This small molecule binds to this protein.
Small molecule (SMILES): CC[C@H](C)[C@@H](C=O)NC(=O)[C@H](CCSC)NC(=O)[C@H](CC(=O)O)NC(=O)[C@H](CC(C)C)NC(=O)[C@H](CC(C)C)NC(=O)[C@H](CC(=O)O)NC(=O)[C@H](CC(=O)O)NC(=O)[C@@H](NC(=O)[C@H](C)N)C(C)C

Sequence of chain 1.B:
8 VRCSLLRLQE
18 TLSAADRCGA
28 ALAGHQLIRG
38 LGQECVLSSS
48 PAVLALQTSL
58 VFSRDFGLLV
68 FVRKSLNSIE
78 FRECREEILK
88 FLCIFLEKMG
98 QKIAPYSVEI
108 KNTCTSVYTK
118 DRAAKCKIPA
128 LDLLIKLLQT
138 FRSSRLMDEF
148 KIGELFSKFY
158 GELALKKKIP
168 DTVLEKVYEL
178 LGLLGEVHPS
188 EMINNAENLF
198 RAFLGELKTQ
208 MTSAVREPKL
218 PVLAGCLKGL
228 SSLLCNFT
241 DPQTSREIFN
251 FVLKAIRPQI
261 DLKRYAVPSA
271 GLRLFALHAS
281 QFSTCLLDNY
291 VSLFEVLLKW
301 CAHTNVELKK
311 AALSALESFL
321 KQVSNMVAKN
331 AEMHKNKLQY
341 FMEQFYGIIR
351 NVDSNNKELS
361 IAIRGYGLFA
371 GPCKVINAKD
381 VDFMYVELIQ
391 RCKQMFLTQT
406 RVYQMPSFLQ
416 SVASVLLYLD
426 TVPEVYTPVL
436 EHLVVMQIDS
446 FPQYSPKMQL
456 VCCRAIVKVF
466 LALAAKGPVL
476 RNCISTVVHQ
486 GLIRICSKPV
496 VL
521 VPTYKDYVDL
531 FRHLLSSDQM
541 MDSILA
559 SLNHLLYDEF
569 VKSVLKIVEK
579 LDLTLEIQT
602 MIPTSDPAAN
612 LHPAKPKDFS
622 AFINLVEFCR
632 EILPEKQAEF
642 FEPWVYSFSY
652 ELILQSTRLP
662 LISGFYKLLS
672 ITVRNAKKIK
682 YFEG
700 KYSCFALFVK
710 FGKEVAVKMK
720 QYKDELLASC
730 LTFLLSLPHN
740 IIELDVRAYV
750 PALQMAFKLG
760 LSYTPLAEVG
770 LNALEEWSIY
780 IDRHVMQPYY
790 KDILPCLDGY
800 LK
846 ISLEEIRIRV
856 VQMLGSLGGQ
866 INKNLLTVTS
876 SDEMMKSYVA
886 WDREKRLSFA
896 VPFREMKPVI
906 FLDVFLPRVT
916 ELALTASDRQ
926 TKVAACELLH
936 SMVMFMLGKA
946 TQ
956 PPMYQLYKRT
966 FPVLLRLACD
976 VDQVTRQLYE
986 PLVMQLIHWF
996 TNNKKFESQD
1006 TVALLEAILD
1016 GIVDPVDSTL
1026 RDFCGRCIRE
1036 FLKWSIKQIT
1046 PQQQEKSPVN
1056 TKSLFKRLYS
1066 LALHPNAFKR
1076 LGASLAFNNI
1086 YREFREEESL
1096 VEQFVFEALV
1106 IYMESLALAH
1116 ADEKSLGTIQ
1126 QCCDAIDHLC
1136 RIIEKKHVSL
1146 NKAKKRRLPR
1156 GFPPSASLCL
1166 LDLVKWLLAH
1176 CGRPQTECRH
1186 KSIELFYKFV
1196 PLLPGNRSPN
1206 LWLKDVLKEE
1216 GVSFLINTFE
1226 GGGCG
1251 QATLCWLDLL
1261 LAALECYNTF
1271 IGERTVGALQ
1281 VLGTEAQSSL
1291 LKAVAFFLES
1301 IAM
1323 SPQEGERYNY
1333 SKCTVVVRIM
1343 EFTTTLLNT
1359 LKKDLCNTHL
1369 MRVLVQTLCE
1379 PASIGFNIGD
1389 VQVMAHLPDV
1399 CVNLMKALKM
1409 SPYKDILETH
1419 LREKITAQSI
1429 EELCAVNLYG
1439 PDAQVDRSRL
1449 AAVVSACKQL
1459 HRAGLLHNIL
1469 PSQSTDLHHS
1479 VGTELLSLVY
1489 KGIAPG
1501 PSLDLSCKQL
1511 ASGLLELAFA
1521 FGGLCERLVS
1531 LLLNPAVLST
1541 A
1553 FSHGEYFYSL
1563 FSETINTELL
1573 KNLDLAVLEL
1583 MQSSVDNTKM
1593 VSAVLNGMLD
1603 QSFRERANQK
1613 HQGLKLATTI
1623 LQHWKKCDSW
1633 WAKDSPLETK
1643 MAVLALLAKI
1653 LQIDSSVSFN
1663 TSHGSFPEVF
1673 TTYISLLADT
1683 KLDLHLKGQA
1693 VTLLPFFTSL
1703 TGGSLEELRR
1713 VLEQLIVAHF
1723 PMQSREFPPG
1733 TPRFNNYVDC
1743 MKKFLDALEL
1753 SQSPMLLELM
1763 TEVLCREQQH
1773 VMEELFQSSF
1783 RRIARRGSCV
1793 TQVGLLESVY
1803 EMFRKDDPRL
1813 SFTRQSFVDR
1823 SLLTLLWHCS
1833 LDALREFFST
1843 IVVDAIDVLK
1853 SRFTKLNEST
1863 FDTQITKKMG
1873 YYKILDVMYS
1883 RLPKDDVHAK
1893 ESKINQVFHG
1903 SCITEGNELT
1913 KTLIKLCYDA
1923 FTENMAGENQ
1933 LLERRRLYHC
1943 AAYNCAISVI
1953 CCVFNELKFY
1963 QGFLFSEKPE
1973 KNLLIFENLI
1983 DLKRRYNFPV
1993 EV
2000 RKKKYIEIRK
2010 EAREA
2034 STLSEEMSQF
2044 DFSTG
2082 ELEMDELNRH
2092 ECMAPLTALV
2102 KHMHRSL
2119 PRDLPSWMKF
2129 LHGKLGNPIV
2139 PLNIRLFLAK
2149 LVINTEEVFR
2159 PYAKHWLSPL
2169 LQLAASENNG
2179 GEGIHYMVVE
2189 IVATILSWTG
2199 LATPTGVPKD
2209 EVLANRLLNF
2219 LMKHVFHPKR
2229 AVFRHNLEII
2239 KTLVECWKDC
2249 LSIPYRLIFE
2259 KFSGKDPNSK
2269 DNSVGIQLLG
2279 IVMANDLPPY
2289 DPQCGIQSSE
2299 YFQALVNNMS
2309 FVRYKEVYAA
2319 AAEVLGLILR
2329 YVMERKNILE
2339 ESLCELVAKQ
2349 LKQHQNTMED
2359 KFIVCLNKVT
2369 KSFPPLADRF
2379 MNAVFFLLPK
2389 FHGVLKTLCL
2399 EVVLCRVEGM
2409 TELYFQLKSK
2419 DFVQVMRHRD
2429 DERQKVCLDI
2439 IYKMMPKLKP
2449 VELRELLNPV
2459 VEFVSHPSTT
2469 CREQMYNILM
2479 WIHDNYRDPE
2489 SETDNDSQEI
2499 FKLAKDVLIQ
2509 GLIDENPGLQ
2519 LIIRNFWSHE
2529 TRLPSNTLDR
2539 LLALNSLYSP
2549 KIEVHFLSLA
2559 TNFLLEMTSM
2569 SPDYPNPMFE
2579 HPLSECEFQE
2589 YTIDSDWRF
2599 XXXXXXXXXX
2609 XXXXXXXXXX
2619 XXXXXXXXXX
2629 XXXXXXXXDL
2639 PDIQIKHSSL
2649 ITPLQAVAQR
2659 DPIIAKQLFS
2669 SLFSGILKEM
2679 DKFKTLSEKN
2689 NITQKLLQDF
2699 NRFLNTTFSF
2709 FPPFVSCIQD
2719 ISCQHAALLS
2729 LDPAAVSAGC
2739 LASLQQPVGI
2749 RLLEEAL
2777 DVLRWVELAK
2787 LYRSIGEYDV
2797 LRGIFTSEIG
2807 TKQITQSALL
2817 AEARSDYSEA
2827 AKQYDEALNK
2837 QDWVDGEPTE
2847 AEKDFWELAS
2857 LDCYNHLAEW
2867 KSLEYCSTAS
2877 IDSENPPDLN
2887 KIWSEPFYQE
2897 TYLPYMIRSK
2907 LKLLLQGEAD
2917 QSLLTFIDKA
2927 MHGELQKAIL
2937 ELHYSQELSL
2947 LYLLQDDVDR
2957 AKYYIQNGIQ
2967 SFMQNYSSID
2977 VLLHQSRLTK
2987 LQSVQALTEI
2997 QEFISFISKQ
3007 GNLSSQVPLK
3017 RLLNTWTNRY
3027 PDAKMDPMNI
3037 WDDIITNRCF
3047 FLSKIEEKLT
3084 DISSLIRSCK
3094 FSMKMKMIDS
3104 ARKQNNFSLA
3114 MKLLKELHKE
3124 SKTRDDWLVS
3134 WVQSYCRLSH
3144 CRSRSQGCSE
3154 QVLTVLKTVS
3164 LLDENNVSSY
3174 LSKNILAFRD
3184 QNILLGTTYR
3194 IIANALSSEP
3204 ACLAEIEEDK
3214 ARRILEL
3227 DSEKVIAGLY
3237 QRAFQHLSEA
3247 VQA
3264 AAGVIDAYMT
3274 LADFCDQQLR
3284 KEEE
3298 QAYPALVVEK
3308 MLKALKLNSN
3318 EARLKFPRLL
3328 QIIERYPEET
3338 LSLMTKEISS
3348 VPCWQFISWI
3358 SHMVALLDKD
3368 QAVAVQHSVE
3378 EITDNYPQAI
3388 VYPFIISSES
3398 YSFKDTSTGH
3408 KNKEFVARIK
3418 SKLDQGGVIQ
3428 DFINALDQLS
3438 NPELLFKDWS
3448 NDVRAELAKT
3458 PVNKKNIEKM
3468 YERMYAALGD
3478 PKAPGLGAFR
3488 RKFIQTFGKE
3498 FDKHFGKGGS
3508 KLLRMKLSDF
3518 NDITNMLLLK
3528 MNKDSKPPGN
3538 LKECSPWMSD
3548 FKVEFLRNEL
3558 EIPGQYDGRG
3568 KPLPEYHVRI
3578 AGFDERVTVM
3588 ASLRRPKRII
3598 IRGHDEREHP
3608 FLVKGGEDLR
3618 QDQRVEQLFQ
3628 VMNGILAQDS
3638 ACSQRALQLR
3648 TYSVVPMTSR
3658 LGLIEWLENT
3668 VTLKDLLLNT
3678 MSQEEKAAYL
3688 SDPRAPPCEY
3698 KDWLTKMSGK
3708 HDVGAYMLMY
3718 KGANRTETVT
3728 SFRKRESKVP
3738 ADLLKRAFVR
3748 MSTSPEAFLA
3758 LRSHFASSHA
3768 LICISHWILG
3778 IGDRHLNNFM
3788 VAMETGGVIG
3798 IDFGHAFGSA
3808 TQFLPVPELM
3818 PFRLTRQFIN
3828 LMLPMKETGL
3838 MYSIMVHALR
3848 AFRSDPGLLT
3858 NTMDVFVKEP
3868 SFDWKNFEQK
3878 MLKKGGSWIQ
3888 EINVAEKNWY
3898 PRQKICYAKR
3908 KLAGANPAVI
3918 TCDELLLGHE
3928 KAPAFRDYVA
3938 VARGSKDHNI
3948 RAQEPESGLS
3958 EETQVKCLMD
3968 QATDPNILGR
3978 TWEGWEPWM

Binding-site contacts:
Ligand atom CG1 contacts residue TYR1920 of chain 1.B at 3.9 Å (hydrophobic).
Ligand atom CB contacts residue LYS1970 of chain 1.B at 3.6 Å.
Ligand atom CD1 contacts residue PHE1965 of chain 1.B at 4.1 Å (hydrophobic).
Ligand atom O contacts residue PHE1965 of chain 1.B at 3.7 Å.
Ligand atom CG contacts residue ILE1916 of chain 1.B at 4.3 Å (hydrophobic).
Ligand atom CA contacts residue PHE1965 of chain 1.B at 4.3 Å (hydrophobic).
Ligand atom O contacts residue LYS1913 of chain 1.B at 4.1 Å.
Ligand atom CA contacts residue LYS1970 of chain 1.B at 4.1 Å.
Ligand atom CD1 contacts residue GLY1964 of chain 1.B at 3.5 Å.
Ligand atom N contacts residue LYS1970 of chain 1.B at 4.3 Å.
Ligand atom C contacts residue LYS1913 of chain 1.B at 4.2 Å.
Ligand atom N contacts residue PHE1965 of chain 1.B at 4.0 Å.
Ligand atom CD1 contacts residue LYS1917 of chain 1.B at 3.6 Å.
Ligand atom CG1 contacts residue PHE1965 of chain 1.B at 4.2 Å (hydrophobic).
Ligand atom CG2 contacts residue HIS1890 of chain 1.B at 4.4 Å.
Ligand atom CB contacts residue TYR1920 of chain 1.B at 4.4 Å (hydrophobic).
Ligand atom C contacts residue PHE1965 of chain 1.B at 4.0 Å (hydrophobic).
Ligand atom CD2 contacts residue LYS1913 of chain 1.B at 3.7 Å.
Ligand atom CG2 contacts residue LYS1970 of chain 1.B at 4.3 Å.
Ligand atom C contacts residue ASN1909 of chain 1.B at 4.4 Å.
Ligand atom O contacts residue PHE1965 of chain 1.B at 4.1 Å.
Ligand atom CD2 contacts residue ILE1916 of chain 1.B at 4.2 Å (hydrophobic).
Ligand atom CG2 contacts residue ASN1909 of chain 1.B at 4.3 Å.
Ligand atom CB contacts residue PHE1965 of chain 1.B at 3.8 Å (hydrophobic).
Ligand atom CE contacts residue LEU1959 of chain 1.B at 4.0 Å (hydrophobic).
Ligand atom O contacts residue ASN1909 of chain 1.B at 3.9 Å.
Ligand atom CD2 contacts residue LYS1917 of chain 1.B at 4.5 Å.
Ligand atom N contacts residue LYS1970 of chain 1.B at 3.4 Å.
Ligand atom CG2 contacts residue TYR1920 of chain 1.B at 3.9 Å (hydrophobic).
Ligand atom CG2 contacts residue GLY1964 of chain 1.B at 3.7 Å.
Ligand atom O contacts residue LYS1913 of chain 1.B at 3.6 Å.
Ligand atom CG2 contacts residue LYS1913 of chain 1.B at 3.9 Å.
Ligand atom CG1 contacts residue PHE1961 of chain 1.B at 4.4 Å (hydrophobic).
Ligand atom CB contacts residue LYS1913 of chain 1.B at 4.4 Å.
Ligand atom CD1 contacts residue ILE1916 of chain 1.B at 4.4 Å (hydrophobic).
Ligand atom CG contacts residue PHE1965 of chain 1.B at 4.4 Å (hydrophobic).